A protein and the small-molecule ligand that binds it are described below.
Small molecule (SMILES): CC(C)(CO)[C@@H](O)C(=O)NCCc1nc2cccc(O)c2[nH]1

Binding-site contacts:
Ligand atom O22 contacts residue ARG88 of chain 3.A at 2.9 Å (salt-bridge).
Ligand atom C9 contacts residue LEU73 of chain 3.A at 3.7 Å (hydrophobic).
Ligand atom C2 contacts residue HIS138 of chain 1.A at 3.4 Å.
Ligand atom C5 contacts residue MET105 of chain 3.A at 3.7 Å (hydrophobic).
Ligand atom C10 contacts residue LEU73 of chain 3.A at 3.6 Å (hydrophobic).
Ligand atom O22 contacts residue LEU102 of chain 3.A at 3.3 Å.
Ligand atom C2 contacts residue ASP72 of chain 3.A at 3.7 Å.
Ligand atom C7 contacts residue LEU102 of chain 3.A at 3.6 Å (hydrophobic).
Ligand atom C16 contacts residue GLU134 of chain 1.A at 3.8 Å.
Ligand atom C6 contacts residue LEU102 of chain 3.A at 3.7 Å (hydrophobic).
Ligand atom C6 contacts residue MET105 of chain 3.A at 3.8 Å (hydrophobic).
Ligand atom C14 contacts residue GLU134 of chain 1.A at 3.9 Å.
Ligand atom O13 contacts residue MET74 of chain 3.A at 3.3 Å.
Ligand atom C19 contacts residue ALA37 of chain 3.A at 3.5 Å (hydrophobic).
Ligand atom C1 contacts residue MET74 of chain 3.A at 3.8 Å (hydrophobic).
Ligand atom O13 contacts residue ALA75 of chain 3.A at 3.1 Å (h-bond).
Ligand atom C20 contacts residue ARG88 of chain 3.A at 3.6 Å.
Ligand atom C6 contacts residue LEU131 of chain 1.A at 3.9 Å (hydrophobic).
Ligand atom C7 contacts residue GLU134 of chain 1.A at 3.8 Å.
Ligand atom C6 contacts residue VAL135 of chain 1.A at 3.7 Å (hydrophobic).
Ligand atom O22 contacts residue TYR98 of chain 3.A at 3.9 Å.
Ligand atom N11 contacts residue LEU73 of chain 3.A at 3.6 Å.
Ligand atom C3 contacts residue ASP72 of chain 3.A at 3.9 Å.
Ligand atom O13 contacts residue LEU109 of chain 3.A at 3.8 Å.
Ligand atom O17 contacts residue GLU134 of chain 1.A at 3.0 Å (salt-bridge).
Ligand atom C1 contacts residue GLU134 of chain 1.A at 3.9 Å.
Ligand atom O13 contacts residue ASN106 of chain 3.A at 2.7 Å (h-bond).
Ligand atom C8 contacts residue GLU134 of chain 1.A at 3.6 Å.
Ligand atom N12 contacts residue GLU134 of chain 1.A at 2.8 Å (salt-bridge).
Ligand atom N4 contacts residue GLU134 of chain 1.A at 3.9 Å.
Ligand atom C5 contacts residue ASN106 of chain 3.A at 3.4 Å.
Ligand atom C3 contacts residue PHE70 of chain 3.A at 3.9 Å (hydrophobic).
Ligand atom C10 contacts residue MET74 of chain 3.A at 3.8 Å (hydrophobic).
Ligand atom O15 contacts residue MET74 of chain 3.A at 3.3 Å.
Ligand atom C19 contacts residue GLY9 of chain 3.A at 3.7 Å.
Ligand atom C9 contacts residue MET74 of chain 3.A at 3.7 Å (hydrophobic).
Ligand atom N11 contacts residue MET74 of chain 3.A at 2.9 Å (h-bond).
Ligand atom C10 contacts residue ASN106 of chain 3.A at 3.3 Å.
Ligand atom C21 contacts residue ARG88 of chain 3.A at 3.5 Å.
Ligand atom O13 contacts residue LEU73 of chain 3.A at 3.4 Å.

Sequence of chain 1.A:
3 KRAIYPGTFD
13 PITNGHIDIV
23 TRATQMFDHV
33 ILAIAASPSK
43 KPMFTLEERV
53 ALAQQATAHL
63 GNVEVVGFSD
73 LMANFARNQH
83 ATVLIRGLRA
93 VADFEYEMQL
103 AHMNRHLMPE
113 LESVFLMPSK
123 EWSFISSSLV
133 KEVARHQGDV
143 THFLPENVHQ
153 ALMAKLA

Sequence of chain 3.A:
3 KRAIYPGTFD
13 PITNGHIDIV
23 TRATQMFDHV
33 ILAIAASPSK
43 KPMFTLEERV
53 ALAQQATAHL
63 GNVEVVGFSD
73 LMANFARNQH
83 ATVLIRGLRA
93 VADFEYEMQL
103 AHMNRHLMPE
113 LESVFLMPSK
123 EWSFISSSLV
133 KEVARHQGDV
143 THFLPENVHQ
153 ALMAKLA